A small-molecule ligand and the protein it binds are described below.
Small molecule (SMILES): Nc1ncnc2c1ncn2[C@H]1C[C@H](O[P](=O)(O)OC[C@H]2O[C@@H](n3cnc4c(N)ncnc43)C[C@@H]2O[P](=O)(O)OC[C@H]2O[C@@H](n3cnc4c(N)ncnc43)C[C@@H]2O[P](=O)(O)OC[C@H]2O[C@@H](n3cnc4c(N)ncnc43)C[C@@H]2O[P](=O)(O)OC[C@H]2O[C@@H](n3cnc4c(N)ncnc43)C[C@@H]2O[P](=O)(O)OC[C@H]2O[C@@H](n3cnc4c(N)ncnc43)C[C@@H]2O[P](=O)(O)OC[C@H]2O[C@@H](n3cnc4c(N)ncnc43)C[C@@H]2O[P](=O)(O)OC[C@H]2O[C@@H](n3cnc4c(N)ncnc43)C[C@@H]2O[P](=O)(O)OC[C@H]2O[C@@H](n3cnc4c(N)ncnc43)C[C@@H]2O)[C@@H](COP(=O)=O)O1

Binding-site contacts:
Ligand atom C1' contacts residue LEU98 of chain 2.A at 3.4 Å (hydrophobic).
Ligand atom C2 contacts residue PHE18 of chain 4.A at 3.4 Å (hydrophobic).
Ligand atom N3 contacts residue PHE18 of chain 4.A at 3.5 Å.
Ligand atom O3' contacts residue ALA71 of chain 2.A at 3.5 Å.
Ligand atom N7 contacts residue ARG45 of chain 2.A at 3.2 Å (salt-bridge).
Ligand atom N3 contacts residue MET97 of chain 2.A at 3.5 Å.
Ligand atom N3 contacts residue ASP94 of chain 2.A at 3.2 Å (salt-bridge).
Ligand atom C5' contacts residue TRP64 of chain 4.A at 3.6 Å (hydrophobic).
Ligand atom N7 contacts residue PHE18 of chain 4.A at 3.5 Å.
Ligand atom C1' contacts residue ASP94 of chain 2.A at 3.4 Å.
Ligand atom OP1 contacts residue LYS107 of chain 2.A at 2.7 Å (salt-bridge).
Ligand atom OP1 contacts residue TYR62 of chain 4.A at 2.5 Å (h-bond).
Ligand atom N7 contacts residue HIS93 of chain 2.A at 3.5 Å (h-bond).
Ligand atom C6 contacts residue PHE92 of chain 2.A at 3.2 Å (hydrophobic).
Ligand atom OP1 contacts residue LYS61 of chain 4.A at 3.0 Å.
Ligand atom C5 contacts residue PHE18 of chain 4.A at 3.4 Å (hydrophobic).
Ligand atom C5' contacts residue LEU98 of chain 2.A at 3.5 Å (hydrophobic).
Ligand atom OP1 contacts residue PHE70 of chain 2.A at 3.4 Å.
Ligand atom N7 contacts residue PHE12 of chain 4.A at 3.0 Å.
Ligand atom N6 contacts residue SER16 of chain 4.A at 3.0 Å (h-bond).
Ligand atom O4' contacts residue ASP94 of chain 2.A at 3.5 Å (salt-bridge).
Ligand atom N7 contacts residue TRP64 of chain 4.A at 3.4 Å.
Ligand atom C4 contacts residue PHE18 of chain 4.A at 3.5 Å (hydrophobic).
Ligand atom C4' contacts residue TYR62 of chain 4.A at 3.5 Å (hydrophobic).
Ligand atom OP2 contacts residue LYS107 of chain 2.A at 2.6 Å (salt-bridge).
Ligand atom C5' contacts residue LEU69 of chain 2.A at 3.4 Å (hydrophobic).
Ligand atom C2 contacts residue PHE92 of chain 2.A at 3.5 Å (hydrophobic).
Ligand atom N6 contacts residue PHE92 of chain 2.A at 3.6 Å (h-bond).
Ligand atom O4' contacts residue TRP54 of chain 4.A at 3.2 Å (h-bond).
Ligand atom O5' contacts residue HIS93 of chain 2.A at 3.4 Å (h-bond).
Ligand atom N1 contacts residue PHE18 of chain 4.A at 3.4 Å.
Ligand atom N1 contacts residue PHE92 of chain 2.A at 3.0 Å (h-bond).
Ligand atom C8 contacts residue PHE12 of chain 4.A at 3.0 Å (hydrophobic).
Ligand atom O4' contacts residue MET50 of chain 2.A at 3.4 Å.
Ligand atom C2 contacts residue MET97 of chain 2.A at 3.3 Å (hydrophobic).
Ligand atom C8 contacts residue MET97 of chain 2.A at 3.6 Å (hydrophobic).
Ligand atom OP1 contacts residue ALA71 of chain 2.A at 2.7 Å (h-bond).
Ligand atom C8 contacts residue TRP64 of chain 4.A at 3.0 Å (hydrophobic).
Ligand atom OP1 contacts residue HIS93 of chain 2.A at 2.8 Å (h-bond).
Ligand atom C4' contacts residue TRP64 of chain 4.A at 3.5 Å (hydrophobic).

Sequence of chain 2.A:
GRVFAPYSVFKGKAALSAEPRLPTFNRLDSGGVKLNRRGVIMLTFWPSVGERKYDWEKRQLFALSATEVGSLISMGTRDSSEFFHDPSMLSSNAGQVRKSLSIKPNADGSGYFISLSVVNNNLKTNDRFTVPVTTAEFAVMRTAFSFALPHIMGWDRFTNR

Sequence of chain 4.A:
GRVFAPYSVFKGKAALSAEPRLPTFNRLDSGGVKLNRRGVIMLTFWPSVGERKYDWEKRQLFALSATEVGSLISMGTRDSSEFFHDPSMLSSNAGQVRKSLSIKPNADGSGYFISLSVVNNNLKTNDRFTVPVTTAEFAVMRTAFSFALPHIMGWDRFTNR